Sequence of chain 2.A:
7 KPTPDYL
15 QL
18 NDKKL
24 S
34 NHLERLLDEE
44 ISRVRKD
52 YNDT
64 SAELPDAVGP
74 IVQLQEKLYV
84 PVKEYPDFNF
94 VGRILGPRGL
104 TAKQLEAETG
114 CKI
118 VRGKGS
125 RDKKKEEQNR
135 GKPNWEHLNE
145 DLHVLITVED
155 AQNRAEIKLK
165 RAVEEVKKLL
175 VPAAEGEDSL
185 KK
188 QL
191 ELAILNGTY

This small molecule binds to this protein.
Small molecule (SMILES): Nc1ccn([C@@H]2O[C@H](CO[P](=O)(O)O[C@H]3[C@@H](O)[C@H](n4cnc5c(N)ncnc54)O[C@@H]3CO[P](=O)(O)O[C@H]3[C@@H](O)[C@H](n4cnc5c(N)ncnc54)O[C@@H]3CO[P](=O)(O)O[C@H]3[C@@H](O)[C@H](n4ccc(=O)[nH]c4=O)O[C@@H]3CO[P](=O)(O)O[C@H]3[C@@H](O)[C@H](n4ccc(N)nc4=O)O[C@@H]3CO[P](=O)(O)O[C@H]3[C@@H](O)[C@H](n4cnc5c(N)ncnc54)O[C@@H]3COP(=O)=O)[C@@H](O[P](=O)(O)OC[C@H]3O[C@@H](n4cnc5c(N)ncnc54)[C@H](O)[C@@H]3O[P](=O)(O)OC[C@H]3O[C@@H](n4cnc5c(N)ncnc54)[C@H](O)[C@@H]3O)[C@H]2O)c(=O)n1

Binding-site contacts:
Ligand atom O2 contacts residue GLY99 of chain 2.A at 3.1 Å.
Ligand atom O3' contacts residue LYS106 of chain 2.A at 2.8 Å (salt-bridge).
Ligand atom C4 contacts residue ARG125 of chain 2.A at 3.0 Å.
Ligand atom C4 contacts residue ARG96 of chain 2.A at 3.5 Å.
Ligand atom OP1 contacts residue ARG101 of chain 2.A at 2.6 Å (salt-bridge).
Ligand atom OP1 contacts residue LEU189 of chain 2.A at 3.2 Å.
Ligand atom N3 contacts residue ARG125 of chain 2.A at 3.5 Å (salt-bridge).
Ligand atom O2' contacts residue LYS115 of chain 2.A at 3.1 Å (salt-bridge).
Ligand atom O4 contacts residue ARG96 of chain 2.A at 3.5 Å (salt-bridge).
Ligand atom C4 contacts residue LEU98 of chain 2.A at 3.3 Å (hydrophobic).
Ligand atom OP1 contacts residue LYS106 of chain 2.A at 3.4 Å (salt-bridge).
Ligand atom N1 contacts residue VAL118 of chain 2.A at 2.6 Å (h-bond).
Ligand atom C8 contacts residue ARG125 of chain 2.A at 3.5 Å.
Ligand atom O2 contacts residue LYS185 of chain 2.A at 3.5 Å (salt-bridge).
Ligand atom C8 contacts residue ALA193 of chain 2.A at 3.5 Å (hydrophobic).
Ligand atom N3 contacts residue GLN188 of chain 2.A at 3.1 Å (h-bond).
Ligand atom N9 contacts residue ARG125 of chain 2.A at 3.3 Å (salt-bridge).
Ligand atom C6 contacts residue VAL118 of chain 2.A at 3.5 Å (hydrophobic).
Ligand atom C2 contacts residue VAL118 of chain 2.A at 3.4 Å (hydrophobic).
Ligand atom N6 contacts residue ASN92 of chain 2.A at 3.2 Å (h-bond).
Ligand atom N9 contacts residue LEU98 of chain 2.A at 3.4 Å.
Ligand atom O3' contacts residue LYS115 of chain 2.A at 3.4 Å (salt-bridge).
Ligand atom C2 contacts residue SER123 of chain 2.A at 3.3 Å.
Ligand atom O2' contacts residue GLY99 of chain 2.A at 3.0 Å (h-bond).
Ligand atom C5 contacts residue ARG125 of chain 2.A at 3.1 Å.
Ligand atom O4' contacts residue ARG119 of chain 2.A at 3.4 Å (salt-bridge).
Ligand atom O2 contacts residue ARG119 of chain 2.A at 2.2 Å (salt-bridge).
Ligand atom N1 contacts residue MSE117 of chain 2.A at 3.4 Å.
Ligand atom C6 contacts residue ARG125 of chain 2.A at 3.3 Å.
Ligand atom C2 contacts residue ARG119 of chain 2.A at 3.3 Å.
Ligand atom C2 contacts residue MSE117 of chain 2.A at 3.4 Å.
Ligand atom O4' contacts residue LEU189 of chain 2.A at 3.2 Å.
Ligand atom O2' contacts residue ARG125 of chain 2.A at 3.5 Å (salt-bridge).
Ligand atom C8 contacts residue THR198 of chain 2.A at 3.3 Å.
Ligand atom N6 contacts residue ARG125 of chain 2.A at 3.3 Å.
Ligand atom N7 contacts residue ARG125 of chain 2.A at 3.5 Å.
Ligand atom O2 contacts residue PRO100 of chain 2.A at 3.3 Å.
Ligand atom N1 contacts residue ARG125 of chain 2.A at 3.5 Å.
Ligand atom O2' contacts residue LYS106 of chain 2.A at 3.1 Å (salt-bridge).
Ligand atom N6 contacts residue VAL118 of chain 2.A at 2.6 Å (h-bond).